Sequence of chain 3.C:
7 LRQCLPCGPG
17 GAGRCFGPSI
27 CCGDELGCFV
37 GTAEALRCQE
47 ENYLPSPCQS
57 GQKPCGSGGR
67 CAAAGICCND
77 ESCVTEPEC

This small molecule binds to this protein.
Small molecule (SMILES): CC[C@H](C)[C@@H]1NC(=O)[C@H](Cc2ccc(O)cc2)NC(=O)[C@@H](N)CSSC[C@@H](C(=O)N2CCC[C@H]2C(=O)N[C@@H](CC(C)C)C(=O)NCC=O)NC(=O)[C@H](CC(N)=O)NC(=O)[C@H](CCC(N)=O)NC1=O

Binding-site contacts:
Ligand atom N contacts residue SER52 of chain 3.C at 2.8 Å (h-bond).
Ligand atom O contacts residue CYS54 of chain 3.C at 2.9 Å (h-bond).
Ligand atom N contacts residue CYS54 of chain 3.C at 3.0 Å (h-bond).
Ligand atom OH contacts residue GLU47 of chain 3.C at 3.1 Å.
Ligand atom CD2 contacts residue PRO24 of chain 3.C at 3.6 Å (hydrophobic).
Ligand atom CE2 contacts residue GLU47 of chain 3.C at 3.8 Å.
Ligand atom CZ contacts residue GLY23 of chain 3.C at 3.4 Å.
Ligand atom C contacts residue CYS54 of chain 3.C at 3.8 Å (hydrophobic).
Ligand atom CZ contacts residue PRO24 of chain 3.C at 3.6 Å (hydrophobic).
Ligand atom CE1 contacts residue CYS10 of chain 3.C at 3.7 Å (hydrophobic).
Ligand atom N contacts residue LEU50 of chain 3.C at 3.0 Å (h-bond).
Ligand atom CD1 contacts residue PRO53 of chain 3.C at 3.8 Å (hydrophobic).
Ligand atom CE2 contacts residue PRO24 of chain 3.C at 3.3 Å (hydrophobic).
Ligand atom CE1 contacts residue GLY23 of chain 3.C at 3.5 Å.
Ligand atom CG1 contacts residue LEU7 of chain 3.C at 3.7 Å (hydrophobic).
Ligand atom CD1 contacts residue CYS10 of chain 3.C at 3.8 Å (hydrophobic).
Ligand atom CE1 contacts residue GLU47 of chain 3.C at 3.5 Å.
Ligand atom CD1 contacts residue GLY23 of chain 3.C at 3.8 Å.
Ligand atom CE2 contacts residue CYS44 of chain 3.C at 3.8 Å (hydrophobic).
Ligand atom SG contacts residue PRO53 of chain 3.C at 3.6 Å.
Ligand atom OH contacts residue CYS21 of chain 3.C at 3.5 Å.
Ligand atom CB contacts residue CYS54 of chain 3.C at 3.5 Å (hydrophobic).
Ligand atom OH contacts residue CYS44 of chain 3.C at 2.7 Å (h-bond).
Ligand atom CD contacts residue ASP76 of chain 3.C at 3.6 Å.
Ligand atom SG contacts residue LEU50 of chain 3.C at 3.8 Å.
Ligand atom CZ contacts residue GLU47 of chain 3.C at 3.4 Å.
Ligand atom N contacts residue GLU47 of chain 3.C at 3.0 Å (salt-bridge).
Ligand atom NE2 contacts residue GLN55 of chain 3.C at 3.6 Å (h-bond).
Ligand atom OE1 contacts residue ASP76 of chain 3.C at 3.4 Å.
Ligand atom SG contacts residue PRO51 of chain 3.C at 3.6 Å.
Ligand atom OH contacts residue GLY23 of chain 3.C at 3.3 Å (h-bond).
Ligand atom ND2 contacts residue ASP76 of chain 3.C at 2.7 Å (salt-bridge).
Ligand atom CA contacts residue GLU47 of chain 3.C at 3.1 Å.
Ligand atom O contacts residue PRO53 of chain 3.C at 3.5 Å.
Ligand atom CD2 contacts residue ASN48 of chain 3.C at 3.3 Å.
Ligand atom CA contacts residue CYS54 of chain 3.C at 3.8 Å (hydrophobic).
Ligand atom CZ contacts residue CYS44 of chain 3.C at 3.6 Å (hydrophobic).
Ligand atom CD1 contacts residue LEU7 of chain 3.C at 3.6 Å (hydrophobic).
Ligand atom CE2 contacts residue ASN48 of chain 3.C at 3.2 Å.
Ligand atom CE2 contacts residue GLY23 of chain 3.C at 3.6 Å.